Sequence of chain 3.A:
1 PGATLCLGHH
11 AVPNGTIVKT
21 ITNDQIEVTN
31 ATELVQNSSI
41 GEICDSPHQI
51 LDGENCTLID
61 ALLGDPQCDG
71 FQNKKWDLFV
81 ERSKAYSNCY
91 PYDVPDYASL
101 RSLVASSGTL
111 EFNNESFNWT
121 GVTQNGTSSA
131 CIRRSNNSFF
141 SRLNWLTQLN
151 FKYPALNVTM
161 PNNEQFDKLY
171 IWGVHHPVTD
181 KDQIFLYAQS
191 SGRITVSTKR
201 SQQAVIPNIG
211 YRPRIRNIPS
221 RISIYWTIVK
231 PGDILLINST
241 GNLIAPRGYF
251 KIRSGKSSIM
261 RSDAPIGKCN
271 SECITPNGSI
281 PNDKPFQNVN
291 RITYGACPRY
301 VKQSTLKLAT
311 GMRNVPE

Sequence of chain 1.A:
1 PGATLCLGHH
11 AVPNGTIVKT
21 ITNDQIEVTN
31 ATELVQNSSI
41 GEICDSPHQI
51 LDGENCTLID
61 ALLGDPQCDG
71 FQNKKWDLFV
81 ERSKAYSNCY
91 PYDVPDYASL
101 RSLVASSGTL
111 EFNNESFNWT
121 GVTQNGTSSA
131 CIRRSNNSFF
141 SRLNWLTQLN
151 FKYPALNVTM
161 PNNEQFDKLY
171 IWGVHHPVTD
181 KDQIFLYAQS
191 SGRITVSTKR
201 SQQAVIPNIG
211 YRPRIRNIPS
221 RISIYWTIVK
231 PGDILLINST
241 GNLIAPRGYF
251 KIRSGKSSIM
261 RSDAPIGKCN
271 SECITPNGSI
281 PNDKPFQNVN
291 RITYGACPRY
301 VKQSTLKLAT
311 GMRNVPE

This small molecule binds to this protein.
Small molecule (SMILES): CC(=O)N[C@H]1[C@H](O[C@H]2[C@H](O)[C@@H](NC(C)=O)CO[C@@H]2CO)O[C@H](CO)[C@@H](O[C@@H]2O[C@H](CO)[C@@H](O)[C@H](O[C@H]3O[C@H](CO)[C@@H](O)[C@H](O)[C@@H]3O)[C@@H]2O)[C@@H]1O

Binding-site contacts:
Ligand atom O3 contacts residue THR240 of chain 1.A at 3.8 Å.
Ligand atom C4 contacts residue ASN238 of chain 1.A at 4.3 Å.
Ligand atom C7 contacts residue THR240 of chain 1.A at 3.8 Å.
Ligand atom C3 contacts residue ASN238 of chain 1.A at 3.9 Å.
Ligand atom C7 contacts residue SER239 of chain 1.A at 4.0 Å.
Ligand atom O5 contacts residue ASN238 of chain 1.A at 2.4 Å (h-bond).
Ligand atom C1 contacts residue TYR211 of chain 3.A at 4.3 Å (hydrophobic).
Ligand atom C5 contacts residue ASN157 of chain 1.A at 4.2 Å.
Ligand atom C1 contacts residue ASN238 of chain 1.A at 1.5 Å.
Ligand atom O7 contacts residue NAG1 of chain 1.E at 4.3 Å.
Ligand atom N2 contacts residue THR240 of chain 1.A at 4.3 Å.
Ligand atom C6 contacts residue NAG1 of chain 1.E at 3.7 Å.
Ligand atom C5 contacts residue ASN238 of chain 1.A at 3.7 Å.
Ligand atom C2 contacts residue ALA155 of chain 1.A at 4.1 Å (hydrophobic).
Ligand atom C6 contacts residue ASN157 of chain 1.A at 4.0 Å.
Ligand atom C7 contacts residue ASN238 of chain 1.A at 3.3 Å.
Ligand atom C5 contacts residue ALA155 of chain 1.A at 4.2 Å (hydrophobic).
Ligand atom O5 contacts residue ASN157 of chain 1.A at 3.4 Å.
Ligand atom O7 contacts residue ASN238 of chain 1.A at 3.4 Å.
Ligand atom C7 contacts residue NAG1 of chain 1.E at 4.3 Å.
Ligand atom C8 contacts residue ARG193 of chain 1.A at 4.0 Å.
Ligand atom O5 contacts residue ALA155 of chain 1.A at 4.0 Å.
Ligand atom C5 contacts residue TYR211 of chain 3.A at 4.3 Å (hydrophobic).
Ligand atom C3 contacts residue ALA155 of chain 1.A at 4.0 Å (hydrophobic).
Ligand atom C2 contacts residue ASN238 of chain 1.A at 2.5 Å.
Ligand atom C1 contacts residue LEU156 of chain 1.A at 3.8 Å (hydrophobic).
Ligand atom C8 contacts residue ILE209 of chain 3.A at 3.4 Å (hydrophobic).
Ligand atom O3 contacts residue ALA155 of chain 1.A at 3.8 Å.
Ligand atom C8 contacts residue NAG1 of chain 1.E at 3.9 Å.
Ligand atom O7 contacts residue SER239 of chain 1.A at 3.1 Å (h-bond).
Ligand atom C1 contacts residue ASN157 of chain 1.A at 4.1 Å.
Ligand atom O5 contacts residue LEU156 of chain 1.A at 3.6 Å.
Ligand atom O6 contacts residue ASN157 of chain 1.A at 3.9 Å.
Ligand atom N2 contacts residue ASN238 of chain 1.A at 2.9 Å (h-bond).
Ligand atom C4 contacts residue ALA155 of chain 1.A at 3.6 Å (hydrophobic).
Ligand atom O6 contacts residue ALA155 of chain 1.A at 3.5 Å (h-bond).
Ligand atom C8 contacts residue ASN238 of chain 1.A at 3.9 Å.
Ligand atom C1 contacts residue ALA155 of chain 1.A at 3.9 Å (hydrophobic).
Ligand atom O7 contacts residue THR240 of chain 1.A at 3.2 Å.
Ligand atom C8 contacts residue THR195 of chain 1.A at 4.3 Å.